Sequence of chain 1.A:
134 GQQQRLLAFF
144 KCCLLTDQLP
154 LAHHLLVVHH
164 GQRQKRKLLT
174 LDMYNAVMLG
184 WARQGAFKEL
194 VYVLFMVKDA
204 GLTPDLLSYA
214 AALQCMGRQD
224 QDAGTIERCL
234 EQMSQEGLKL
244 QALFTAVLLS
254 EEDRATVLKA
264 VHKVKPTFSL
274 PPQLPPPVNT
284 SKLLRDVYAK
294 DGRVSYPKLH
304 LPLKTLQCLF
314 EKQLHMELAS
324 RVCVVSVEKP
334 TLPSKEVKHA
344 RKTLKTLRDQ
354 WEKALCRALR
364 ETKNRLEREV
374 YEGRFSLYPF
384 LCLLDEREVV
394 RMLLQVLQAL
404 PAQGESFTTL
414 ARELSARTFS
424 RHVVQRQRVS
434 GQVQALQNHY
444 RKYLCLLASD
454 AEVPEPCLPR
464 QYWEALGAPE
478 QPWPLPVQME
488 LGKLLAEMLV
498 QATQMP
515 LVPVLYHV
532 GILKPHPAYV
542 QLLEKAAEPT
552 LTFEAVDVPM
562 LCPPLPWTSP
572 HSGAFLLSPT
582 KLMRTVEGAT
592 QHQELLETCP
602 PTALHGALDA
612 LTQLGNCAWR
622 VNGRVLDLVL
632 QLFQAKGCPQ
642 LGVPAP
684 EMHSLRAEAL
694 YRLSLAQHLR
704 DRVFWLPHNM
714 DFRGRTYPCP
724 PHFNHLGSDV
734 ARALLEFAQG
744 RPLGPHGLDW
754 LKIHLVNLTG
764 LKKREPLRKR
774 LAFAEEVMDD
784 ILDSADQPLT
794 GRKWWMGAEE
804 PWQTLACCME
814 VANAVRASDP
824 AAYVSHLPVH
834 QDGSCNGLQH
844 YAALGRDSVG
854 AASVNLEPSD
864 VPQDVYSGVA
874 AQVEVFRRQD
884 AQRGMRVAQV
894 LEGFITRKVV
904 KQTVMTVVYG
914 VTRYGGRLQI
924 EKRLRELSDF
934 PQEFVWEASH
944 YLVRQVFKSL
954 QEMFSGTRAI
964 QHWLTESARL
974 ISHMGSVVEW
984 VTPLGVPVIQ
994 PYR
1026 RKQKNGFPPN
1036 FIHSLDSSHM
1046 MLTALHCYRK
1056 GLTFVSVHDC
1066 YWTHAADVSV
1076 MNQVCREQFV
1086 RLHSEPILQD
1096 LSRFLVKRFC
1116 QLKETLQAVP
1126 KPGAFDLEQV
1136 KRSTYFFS

Binding-site contacts:
Ligand atom O03 contacts residue VAL733 of chain 1.A at 3.6 Å.
Ligand atom C18 contacts residue HIS725 of chain 1.A at 3.5 Å.
Ligand atom F13 contacts residue VAL622 of chain 1.A at 3.1 Å.
Ligand atom C12 contacts residue PHE726 of chain 1.A at 3.6 Å (hydrophobic).
Ligand atom C27 contacts residue GLU691 of chain 1.A at 3.4 Å.
Ligand atom CL1 contacts residue LEU738 of chain 1.A at 3.2 Å.
Ligand atom O19 contacts residue LEU729 of chain 1.A at 3.6 Å (h-bond).
Ligand atom C14 contacts residue LEU738 of chain 1.A at 3.3 Å (hydrophobic).
Ligand atom C33 contacts residue SER731 of chain 1.A at 3.4 Å.
Ligand atom O20 contacts residue HIS728 of chain 1.A at 2.8 Å (h-bond).
Ligand atom O19 contacts residue HIS725 of chain 1.A at 3.4 Å (h-bond).
Ligand atom F13 contacts residue LEU702 of chain 1.A at 3.2 Å.
Ligand atom C28 contacts residue HIS728 of chain 1.A at 3.4 Å.
Ligand atom C11 contacts residue PHE726 of chain 1.A at 3.4 Å (hydrophobic).
Ligand atom CL1 contacts residue ALA734 of chain 1.A at 3.5 Å.
Ligand atom O19 contacts residue HIS728 of chain 1.A at 2.7 Å (h-bond).
Ligand atom C05 contacts residue LEU737 of chain 1.A at 3.3 Å (hydrophobic).
Ligand atom O24 contacts residue ARG695 of chain 1.A at 3.6 Å.
Ligand atom C15 contacts residue LEU738 of chain 1.A at 3.5 Å (hydrophobic).
Ligand atom C14 contacts residue VAL622 of chain 1.A at 3.6 Å (hydrophobic).
Ligand atom C27 contacts residue HIS728 of chain 1.A at 3.6 Å.
Ligand atom F13 contacts residue ALA699 of chain 1.A at 3.4 Å.
Ligand atom C06 contacts residue LEU737 of chain 1.A at 3.3 Å (hydrophobic).
Ligand atom C21 contacts residue ALA734 of chain 1.A at 3.5 Å (hydrophobic).
Ligand atom O31 contacts residue SER731 of chain 1.A at 3.0 Å (h-bond).
Ligand atom C18 contacts residue HIS728 of chain 1.A at 3.0 Å.
Ligand atom C06 contacts residue ARG695 of chain 1.A at 3.6 Å.
Ligand atom C10 contacts residue PHE726 of chain 1.A at 3.4 Å (hydrophobic).
Ligand atom O24 contacts residue ALA692 of chain 1.A at 3.3 Å.
Ligand atom C07 contacts residue ARG695 of chain 1.A at 3.6 Å.
Ligand atom C26 contacts residue HIS728 of chain 1.A at 3.5 Å.
Ligand atom CL1 contacts residue LEU737 of chain 1.A at 3.4 Å.
Ligand atom O20 contacts residue ALA734 of chain 1.A at 3.5 Å.
Ligand atom C28 contacts residue LEU688 of chain 1.A at 3.7 Å (hydrophobic).
Ligand atom O19 contacts residue PHE726 of chain 1.A at 3.2 Å.
Ligand atom C27 contacts residue LEU688 of chain 1.A at 3.1 Å (hydrophobic).
Ligand atom C29 contacts residue SER731 of chain 1.A at 3.2 Å.
Ligand atom C29 contacts residue HIS728 of chain 1.A at 3.7 Å.
Ligand atom C01 contacts residue PRO645 of chain 1.A at 3.7 Å (hydrophobic).
Ligand atom C30 contacts residue SER731 of chain 1.A at 3.1 Å.

A protein and the small-molecule ligand that binds it are described below.
Small molecule (SMILES): C[C@@H](Oc1ccc2c(-c3ccc(F)cc3Cl)cc(=O)oc2c1)C(=O)N1CCC[C@@H](C(=O)O)C1